This small molecule binds to this protein.
Small molecule (SMILES): Nc1ncnc2c1ncn2[C@@H]1O[C@H](COP(=O)(O)OP(=O)(O)OC[C@H]2O[C@H](O)[C@H](O)[C@@H]2O)[C@@H](O)[C@H]1O

Sequence of chain 1.A:
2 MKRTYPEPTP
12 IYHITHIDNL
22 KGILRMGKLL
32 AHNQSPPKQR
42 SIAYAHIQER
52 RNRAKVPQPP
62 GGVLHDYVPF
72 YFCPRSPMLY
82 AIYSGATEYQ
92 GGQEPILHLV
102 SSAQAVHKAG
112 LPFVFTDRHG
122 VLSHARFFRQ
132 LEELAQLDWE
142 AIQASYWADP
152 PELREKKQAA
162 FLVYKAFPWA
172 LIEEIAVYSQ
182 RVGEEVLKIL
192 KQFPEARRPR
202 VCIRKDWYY

Binding-site contacts:
Ligand atom C1D contacts residue DT4 of chain 1.B at 1.6 Å.
Ligand atom O5D contacts residue NCA1 of chain 1.C at 3.4 Å.
Ligand atom N6 contacts residue GLY23 of chain 1.A at 3.3 Å (h-bond).
Ligand atom O4D contacts residue MET79 of chain 1.A at 3.6 Å.
Ligand atom N6 contacts residue ILE24 of chain 1.A at 3.5 Å.
Ligand atom C6 contacts residue ILE24 of chain 1.A at 3.6 Å (hydrophobic).
Ligand atom O2D contacts residue DT4 of chain 1.B at 2.7 Å (h-bond).
Ligand atom N7 contacts residue LEU30 of chain 1.A at 3.5 Å.
Ligand atom C2 contacts residue ASN20 of chain 1.A at 3.4 Å.
Ligand atom O3' contacts residue THR16 of chain 1.A at 3.6 Å (h-bond).
Ligand atom O2B contacts residue NCA1 of chain 1.C at 2.8 Å (h-bond).
Ligand atom O1B contacts residue ALA44 of chain 1.A at 3.6 Å.
Ligand atom N1 contacts residue PRO38 of chain 1.A at 3.6 Å.
Ligand atom O4' contacts residue PRO37 of chain 1.A at 3.6 Å.
Ligand atom N1 contacts residue ILE24 of chain 1.A at 3.3 Å (h-bond).
Ligand atom O2D contacts residue TYR45 of chain 1.A at 3.0 Å (h-bond).
Ligand atom N7 contacts residue LEU31 of chain 1.A at 3.0 Å (h-bond).
Ligand atom C2D contacts residue DT4 of chain 1.B at 2.6 Å.
Ligand atom O2D contacts residue ILE48 of chain 1.A at 3.5 Å.
Ligand atom O3D contacts residue ALA44 of chain 1.A at 3.6 Å.
Ligand atom C2 contacts residue PRO38 of chain 1.A at 3.5 Å (hydrophobic).
Ligand atom O3D contacts residue GLN49 of chain 1.A at 3.2 Å.
Ligand atom O1A contacts residue PRO70 of chain 1.A at 3.3 Å.
Ligand atom N1 contacts residue GLY23 of chain 1.A at 3.1 Å.
Ligand atom C3D contacts residue ARG52 of chain 1.A at 3.4 Å.
Ligand atom O2' contacts residue THR16 of chain 1.A at 2.7 Å (h-bond).
Ligand atom C4D contacts residue DT4 of chain 1.B at 3.1 Å.
Ligand atom C4 contacts residue PRO37 of chain 1.A at 3.6 Å (hydrophobic).
Ligand atom O4D contacts residue DT4 of chain 1.B at 2.6 Å (h-bond).
Ligand atom N6 contacts residue LYS29 of chain 1.A at 3.1 Å (salt-bridge).
Ligand atom N3 contacts residue ASN20 of chain 1.A at 3.5 Å.
Ligand atom N7 contacts residue PRO37 of chain 1.A at 3.5 Å.
Ligand atom C8 contacts residue LEU31 of chain 1.A at 3.4 Å (hydrophobic).
Ligand atom N3 contacts residue LYS39 of chain 1.A at 3.5 Å.
Ligand atom C2' contacts residue HIS14 of chain 1.A at 3.5 Å.
Ligand atom C5 contacts residue PRO37 of chain 1.A at 3.4 Å (hydrophobic).
Ligand atom N6 contacts residue MET27 of chain 1.A at 3.3 Å.
Ligand atom O2' contacts residue HIS14 of chain 1.A at 2.7 Å (h-bond).
Ligand atom O2A contacts residue ARG52 of chain 1.A at 3.0 Å (salt-bridge).
Ligand atom O5D contacts residue MET79 of chain 1.A at 3.6 Å.